Binding-site contacts:
Ligand atom C17 contacts residue ALA24 of chain 22.E at 3.7 Å (hydrophobic).
Ligand atom C4 contacts residue MET109 of chain 23.B at 3.8 Å (hydrophobic).
Ligand atom O3 contacts residue TYR89 of chain 23.B at 3.6 Å.
Ligand atom C13 contacts residue ILE87 of chain 23.B at 3.7 Å (hydrophobic).
Ligand atom C5 contacts residue TYR89 of chain 23.B at 3.5 Å (hydrophobic).
Ligand atom C12 contacts residue PHE111 of chain 23.B at 3.8 Å (hydrophobic).
Ligand atom O1 contacts residue MET109 of chain 23.B at 3.7 Å.
Ligand atom O1 contacts residue ILE87 of chain 23.B at 3.7 Å.
Ligand atom C21 contacts residue TYR182 of chain 23.B at 3.8 Å (hydrophobic).
Ligand atom C11 contacts residue ILE87 of chain 23.B at 3.8 Å (hydrophobic).
Ligand atom C10 contacts residue TYR136 of chain 23.B at 3.5 Å (hydrophobic).
Ligand atom C21 contacts residue HIS184 of chain 23.B at 3.6 Å.
Ligand atom C20 contacts residue LEU217 of chain 23.B at 3.8 Å (hydrophobic).
Ligand atom C6 contacts residue TYR89 of chain 23.B at 3.7 Å (hydrophobic).
Ligand atom C19 contacts residue LEU217 of chain 23.B at 3.8 Å (hydrophobic).
Ligand atom O3 contacts residue PHE107 of chain 23.B at 3.6 Å.
Ligand atom C7 contacts residue PHE214 of chain 23.B at 3.5 Å (hydrophobic).
Ligand atom C9 contacts residue VAL176 of chain 23.B at 3.6 Å (hydrophobic).
Ligand atom C20 contacts residue ILE171 of chain 23.B at 3.8 Å (hydrophobic).
Ligand atom C7 contacts residue MET109 of chain 23.B at 3.3 Å (hydrophobic).
Ligand atom C14 contacts residue TYR136 of chain 23.B at 3.5 Å (hydrophobic).
Ligand atom C9 contacts residue PHE214 of chain 23.B at 3.7 Å (hydrophobic).
Ligand atom O2 contacts residue VAL173 of chain 23.B at 3.4 Å.
Ligand atom C8 contacts residue MET109 of chain 23.B at 3.4 Å (hydrophobic).
Ligand atom CL2 contacts residue ILE25 of chain 22.E at 3.4 Å.
Ligand atom C12 contacts residue ILE87 of chain 23.B at 3.8 Å (hydrophobic).
Ligand atom O1 contacts residue PHE214 of chain 23.B at 3.8 Å.
Ligand atom CL2 contacts residue TYR136 of chain 23.B at 3.6 Å.
Ligand atom C16 contacts residue TYR136 of chain 23.B at 3.8 Å (hydrophobic).
Ligand atom C13 contacts residue MET109 of chain 23.B at 3.4 Å (hydrophobic).
Ligand atom C13 contacts residue PHE111 of chain 23.B at 3.7 Å (hydrophobic).
Ligand atom C17 contacts residue TYR136 of chain 23.B at 3.7 Å (hydrophobic).
Ligand atom C1 contacts residue TYR182 of chain 23.B at 3.8 Å (hydrophobic).
Ligand atom CL3 contacts residue LEU217 of chain 23.B at 3.8 Å.
Ligand atom C2 contacts residue PHE214 of chain 23.B at 3.6 Å (hydrophobic).
Ligand atom C16 contacts residue ALA24 of chain 22.E at 3.8 Å (hydrophobic).
Ligand atom CL3 contacts residue PHE111 of chain 23.B at 3.8 Å.
Ligand atom CL2 contacts residue ALA24 of chain 22.E at 3.5 Å.
Ligand atom C3 contacts residue MET109 of chain 23.B at 3.7 Å (hydrophobic).
Ligand atom C21 contacts residue SER105 of chain 23.B at 3.8 Å.

Sequence of chain 23.B:
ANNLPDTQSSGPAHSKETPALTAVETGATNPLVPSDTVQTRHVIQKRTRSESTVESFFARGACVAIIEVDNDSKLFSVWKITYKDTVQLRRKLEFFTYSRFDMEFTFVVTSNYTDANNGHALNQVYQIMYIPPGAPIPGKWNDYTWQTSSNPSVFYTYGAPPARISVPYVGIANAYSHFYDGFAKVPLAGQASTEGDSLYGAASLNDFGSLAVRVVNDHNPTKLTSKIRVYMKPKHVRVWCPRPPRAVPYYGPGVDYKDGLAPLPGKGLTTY

The protein below binds the small molecule below.
Small molecule (SMILES): COc1ccc(OCc2ccc(COc3c(Cl)cccc3Cl)cc2)c(Cl)c1

Sequence of chain 22.E:
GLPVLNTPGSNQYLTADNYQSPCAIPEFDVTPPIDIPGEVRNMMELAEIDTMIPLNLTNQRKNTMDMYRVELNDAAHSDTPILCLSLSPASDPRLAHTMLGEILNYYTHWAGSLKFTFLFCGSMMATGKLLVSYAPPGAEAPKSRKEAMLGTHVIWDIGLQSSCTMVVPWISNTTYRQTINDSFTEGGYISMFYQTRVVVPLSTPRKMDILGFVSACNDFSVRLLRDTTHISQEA